Sequence of chain 53.A:
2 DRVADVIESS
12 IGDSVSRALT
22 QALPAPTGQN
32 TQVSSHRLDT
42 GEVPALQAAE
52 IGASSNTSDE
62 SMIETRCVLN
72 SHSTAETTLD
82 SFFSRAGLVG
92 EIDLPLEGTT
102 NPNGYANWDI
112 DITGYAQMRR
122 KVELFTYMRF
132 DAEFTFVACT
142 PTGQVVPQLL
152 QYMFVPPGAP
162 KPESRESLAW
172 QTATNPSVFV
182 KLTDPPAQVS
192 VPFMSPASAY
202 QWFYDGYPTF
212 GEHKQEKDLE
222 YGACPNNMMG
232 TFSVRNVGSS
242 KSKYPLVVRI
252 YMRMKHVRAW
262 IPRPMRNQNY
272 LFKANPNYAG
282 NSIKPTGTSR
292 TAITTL

Sequence of chain 53.C:
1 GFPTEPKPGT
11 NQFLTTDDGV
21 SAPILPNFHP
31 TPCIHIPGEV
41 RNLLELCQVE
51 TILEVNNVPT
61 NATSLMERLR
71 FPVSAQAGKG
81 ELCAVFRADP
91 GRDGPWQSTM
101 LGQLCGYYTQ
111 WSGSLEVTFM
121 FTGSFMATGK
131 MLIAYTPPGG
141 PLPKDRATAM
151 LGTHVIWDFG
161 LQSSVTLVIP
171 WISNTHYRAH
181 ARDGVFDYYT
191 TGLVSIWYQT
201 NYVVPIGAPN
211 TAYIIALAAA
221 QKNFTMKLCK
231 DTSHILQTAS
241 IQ

Sequence of chain 54.C:
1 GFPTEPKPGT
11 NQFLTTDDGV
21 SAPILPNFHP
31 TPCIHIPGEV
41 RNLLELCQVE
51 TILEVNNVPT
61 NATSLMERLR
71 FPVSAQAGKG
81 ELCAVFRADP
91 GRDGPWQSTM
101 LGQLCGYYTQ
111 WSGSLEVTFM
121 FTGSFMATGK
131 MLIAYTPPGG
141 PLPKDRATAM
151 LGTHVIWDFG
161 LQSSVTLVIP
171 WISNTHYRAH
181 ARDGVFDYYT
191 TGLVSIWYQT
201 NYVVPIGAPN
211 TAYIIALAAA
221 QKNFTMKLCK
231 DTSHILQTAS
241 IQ

A small-molecule ligand and the protein it binds are described below.
Small molecule (SMILES): Cc1cc(CCCCCCCOc2ccc(C3=NCCO3)cc2)on1

Binding-site contacts:
Ligand atom C4C contacts residue PHE135 of chain 53.A at 3.8 Å (hydrophobic).
Ligand atom C5A contacts residue ASP112 of chain 53.A at 4.0 Å.
Ligand atom C6B contacts residue ILE113 of chain 53.A at 4.0 Å (hydrophobic).
Ligand atom C5B contacts residue ILE111 of chain 53.A at 3.9 Å (hydrophobic).
Ligand atom C6C contacts residue TYR201 of chain 53.A at 3.9 Å (hydrophobic).
Ligand atom C5C contacts residue ILE111 of chain 53.A at 3.8 Å (hydrophobic).
Ligand atom C3C contacts residue PHE135 of chain 53.A at 3.8 Å (hydrophobic).
Ligand atom C2C contacts residue VAL192 of chain 53.A at 3.7 Å (hydrophobic).
Ligand atom O1A contacts residue TRP203 of chain 53.A at 3.3 Å.
Ligand atom N3A contacts residue THR114 of chain 53.A at 4.0 Å.
Ligand atom C2B contacts residue TYR201 of chain 53.A at 3.5 Å (hydrophobic).
Ligand atom N2 contacts residue PHE233 of chain 53.A at 3.7 Å.
Ligand atom O1B contacts residue TYR201 of chain 53.A at 3.4 Å.
Ligand atom N3A contacts residue ILE113 of chain 53.A at 3.8 Å.
Ligand atom C4 contacts residue ILE24 of chain 53.C at 4.0 Å (hydrophobic).
Ligand atom C31 contacts residue VAL179 of chain 53.A at 3.3 Å (hydrophobic).
Ligand atom N3A contacts residue ASP112 of chain 53.A at 2.5 Å (salt-bridge).
Ligand atom O1 contacts residue PHE233 of chain 53.A at 3.1 Å.
Ligand atom C4A contacts residue ASP112 of chain 53.A at 2.6 Å.
Ligand atom C2A contacts residue ASP112 of chain 53.A at 3.8 Å.
Ligand atom C5B contacts residue ASP112 of chain 53.A at 4.0 Å.
Ligand atom C5B contacts residue ILE113 of chain 53.A at 3.5 Å (hydrophobic).
Ligand atom O1 contacts residue PHE155 of chain 53.A at 3.4 Å.
Ligand atom C5C contacts residue PHE135 of chain 53.A at 3.5 Å (hydrophobic).
Ligand atom C3B contacts residue ASN228 of chain 53.A at 4.0 Å.
Ligand atom C2A contacts residue TRP203 of chain 53.A at 3.6 Å (hydrophobic).
Ligand atom C3B contacts residue TRP203 of chain 53.A at 3.1 Å (hydrophobic).
Ligand atom C4B contacts residue ILE113 of chain 53.A at 4.0 Å (hydrophobic).
Ligand atom C4A contacts residue THR114 of chain 53.A at 3.5 Å.
Ligand atom C5 contacts residue PHE233 of chain 53.A at 4.0 Å (hydrophobic).
Ligand atom C31 contacts residue ILE24 of chain 53.C at 3.6 Å (hydrophobic).
Ligand atom C2C contacts residue PHE155 of chain 53.A at 3.9 Å (hydrophobic).
Ligand atom C4C contacts residue VAL192 of chain 53.A at 3.5 Å (hydrophobic).
Ligand atom O1A contacts residue ASN228 of chain 53.A at 3.7 Å.
Ligand atom C2B contacts residue TRP203 of chain 53.A at 4.0 Å (hydrophobic).
Ligand atom C5 contacts residue PHE155 of chain 53.A at 3.9 Å (hydrophobic).
Ligand atom C4B contacts residue TRP203 of chain 53.A at 3.5 Å (hydrophobic).
Ligand atom N2 contacts residue PHE155 of chain 53.A at 3.5 Å.
Ligand atom C31 contacts residue PRO177 of chain 53.A at 3.9 Å (hydrophobic).
Ligand atom C5A contacts residue ASN228 of chain 53.A at 4.0 Å.